This protein binds this small molecule.
Small molecule (SMILES): CC(=O)N[C@@H]1[C@@H](O)[C@H](O)[C@@H](CO)O[C@H]1O

Sequence of chain 1.A:
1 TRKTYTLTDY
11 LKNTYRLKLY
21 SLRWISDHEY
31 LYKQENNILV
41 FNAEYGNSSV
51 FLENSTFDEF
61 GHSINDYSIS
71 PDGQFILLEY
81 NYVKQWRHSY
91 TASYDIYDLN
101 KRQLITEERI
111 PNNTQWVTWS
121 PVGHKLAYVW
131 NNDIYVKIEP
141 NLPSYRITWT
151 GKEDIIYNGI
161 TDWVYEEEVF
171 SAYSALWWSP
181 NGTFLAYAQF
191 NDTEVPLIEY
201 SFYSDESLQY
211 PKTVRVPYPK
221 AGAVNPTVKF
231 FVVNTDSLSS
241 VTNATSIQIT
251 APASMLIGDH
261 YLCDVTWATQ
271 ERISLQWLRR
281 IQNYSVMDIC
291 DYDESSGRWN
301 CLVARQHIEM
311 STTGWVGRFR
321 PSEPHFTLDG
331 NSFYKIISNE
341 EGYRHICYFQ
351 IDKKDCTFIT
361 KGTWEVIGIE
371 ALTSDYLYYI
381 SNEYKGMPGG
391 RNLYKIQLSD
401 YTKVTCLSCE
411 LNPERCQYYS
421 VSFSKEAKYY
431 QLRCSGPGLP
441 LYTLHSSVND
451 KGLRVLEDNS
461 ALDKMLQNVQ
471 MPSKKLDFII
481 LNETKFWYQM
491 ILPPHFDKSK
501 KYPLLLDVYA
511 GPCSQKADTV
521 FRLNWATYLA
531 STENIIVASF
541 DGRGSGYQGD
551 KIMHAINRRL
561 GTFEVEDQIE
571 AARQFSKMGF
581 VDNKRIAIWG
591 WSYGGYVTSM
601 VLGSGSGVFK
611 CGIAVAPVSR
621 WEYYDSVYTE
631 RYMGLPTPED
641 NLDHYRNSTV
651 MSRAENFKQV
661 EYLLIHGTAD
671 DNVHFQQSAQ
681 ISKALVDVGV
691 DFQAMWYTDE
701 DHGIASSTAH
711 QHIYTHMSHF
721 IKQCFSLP

Binding-site contacts:
Ligand atom C3 contacts residue ASN243 of chain 1.A at 3.8 Å.
Ligand atom C5 contacts residue ASN243 of chain 1.A at 3.7 Å.
Ligand atom C2 contacts residue ASN243 of chain 1.A at 2.5 Å.
Ligand atom O7 contacts residue ASN243 of chain 1.A at 3.4 Å (h-bond).
Ligand atom O5 contacts residue ASN243 of chain 1.A at 2.4 Å (h-bond).
Ligand atom N2 contacts residue ASN243 of chain 1.A at 2.9 Å (h-bond).
Ligand atom C8 contacts residue THR242 of chain 1.A at 4.5 Å.
Ligand atom C5 contacts residue TRP149 of chain 1.A at 3.9 Å (hydrophobic).
Ligand atom C6 contacts residue TRP149 of chain 1.A at 4.3 Å (hydrophobic).
Ligand atom C1 contacts residue ASN243 of chain 1.A at 1.5 Å.
Ligand atom C8 contacts residue ASN243 of chain 1.A at 3.7 Å.
Ligand atom C1 contacts residue TRP149 of chain 1.A at 3.8 Å (hydrophobic).
Ligand atom C4 contacts residue ASN243 of chain 1.A at 4.2 Å.
Ligand atom C8 contacts residue VAL241 of chain 1.A at 3.5 Å (hydrophobic).
Ligand atom O5 contacts residue TRP149 of chain 1.A at 4.1 Å.
Ligand atom C7 contacts residue ASN243 of chain 1.A at 3.3 Å.